Sequence of chain 1.B:
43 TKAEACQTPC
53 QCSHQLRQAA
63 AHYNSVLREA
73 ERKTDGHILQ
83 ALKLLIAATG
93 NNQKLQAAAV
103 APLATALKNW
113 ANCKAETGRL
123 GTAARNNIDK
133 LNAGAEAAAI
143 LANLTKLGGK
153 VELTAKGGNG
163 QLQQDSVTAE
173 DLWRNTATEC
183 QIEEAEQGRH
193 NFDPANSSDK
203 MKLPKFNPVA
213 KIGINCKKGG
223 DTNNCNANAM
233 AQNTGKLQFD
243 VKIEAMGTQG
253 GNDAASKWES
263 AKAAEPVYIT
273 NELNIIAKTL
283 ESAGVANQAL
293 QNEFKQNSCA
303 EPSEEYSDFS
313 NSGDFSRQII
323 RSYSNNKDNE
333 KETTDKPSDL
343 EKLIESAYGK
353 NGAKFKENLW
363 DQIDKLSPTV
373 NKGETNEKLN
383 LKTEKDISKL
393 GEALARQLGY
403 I

This small molecule binds to this protein.
Small molecule (SMILES): CC(=O)N[C@H]1[C@H](O[C@H]2[C@H](O)[C@@H](NC(C)=O)CO[C@@H]2CO)O[C@H](CO)[C@@H](O[C@@H]2O[C@H](CO[C@H]3O[C@H](CO)[C@@H](O)[C@H](O)[C@@H]3O)[C@@H](O)[C@H](O[C@H]3O[C@H](CO)[C@@H](O)[C@H](O)[C@@H]3O[C@H]3O[C@H](CO)[C@@H](O)[C@H](O)[C@@H]3O)[C@@H]2O)[C@@H]1O

Binding-site contacts:
Ligand atom C4 contacts residue GLN290 of chain 1.B at 3.8 Å.
Ligand atom O5 contacts residue ASN198 of chain 1.B at 2.4 Å (h-bond).
Ligand atom C5 contacts residue ASP201 of chain 1.B at 3.8 Å.
Ligand atom C6 contacts residue VAL287 of chain 1.B at 3.5 Å (hydrophobic).
Ligand atom O5 contacts residue ASP201 of chain 1.B at 3.6 Å.
Ligand atom C2 contacts residue VAL287 of chain 1.B at 3.7 Å (hydrophobic).
Ligand atom C1 contacts residue ASN198 of chain 1.B at 1.4 Å.
Ligand atom O4 contacts residue LYS280 of chain 1.B at 3.6 Å.
Ligand atom C6 contacts residue SER284 of chain 1.B at 3.6 Å.
Ligand atom O7 contacts residue GLN290 of chain 1.B at 3.5 Å.
Ligand atom C6 contacts residue GLN290 of chain 1.B at 3.5 Å.
Ligand atom O3 contacts residue MET203 of chain 1.B at 3.8 Å.
Ligand atom O5 contacts residue GLU283 of chain 1.B at 3.8 Å.
Ligand atom O6 contacts residue GLY286 of chain 1.B at 3.5 Å.
Ligand atom C7 contacts residue ASN198 of chain 1.B at 3.2 Å.
Ligand atom C5 contacts residue ASN198 of chain 1.B at 3.7 Å.
Ligand atom O7 contacts residue GLN293 of chain 1.B at 3.3 Å.
Ligand atom C6 contacts residue GLU283 of chain 1.B at 3.4 Å.
Ligand atom C8 contacts residue MET203 of chain 1.B at 3.8 Å (hydrophobic).
Ligand atom C6 contacts residue GLY286 of chain 1.B at 3.6 Å.
Ligand atom O5 contacts residue GLN290 of chain 1.B at 3.7 Å.
Ligand atom C5 contacts residue GLN290 of chain 1.B at 3.2 Å.
Ligand atom C2 contacts residue ASN198 of chain 1.B at 2.4 Å.
Ligand atom N2 contacts residue MET203 of chain 1.B at 2.8 Å (h-bond).
Ligand atom C3 contacts residue MET203 of chain 1.B at 3.4 Å (hydrophobic).
Ligand atom C2 contacts residue MET203 of chain 1.B at 3.6 Å (hydrophobic).
Ligand atom C5 contacts residue VAL287 of chain 1.B at 3.7 Å (hydrophobic).
Ligand atom O7 contacts residue ASN198 of chain 1.B at 3.3 Å (h-bond).
Ligand atom O6 contacts residue GLN290 of chain 1.B at 3.8 Å.
Ligand atom N2 contacts residue ASN198 of chain 1.B at 2.8 Å (h-bond).
Ligand atom O4 contacts residue GLU283 of chain 1.B at 3.5 Å (salt-bridge).
Ligand atom C8 contacts residue PHE194 of chain 1.B at 3.8 Å (hydrophobic).
Ligand atom O6 contacts residue SER284 of chain 1.B at 3.6 Å.
Ligand atom C6 contacts residue VAL287 of chain 1.B at 3.8 Å (hydrophobic).
Ligand atom C5 contacts residue GLU283 of chain 1.B at 3.4 Å.
Ligand atom O3 contacts residue LYS280 of chain 1.B at 3.5 Å (salt-bridge).
Ligand atom C7 contacts residue MET203 of chain 1.B at 3.8 Å (hydrophobic).
Ligand atom C6 contacts residue ASP201 of chain 1.B at 3.4 Å.
Ligand atom C8 contacts residue ASN289 of chain 1.B at 3.8 Å.
Ligand atom C3 contacts residue ASN198 of chain 1.B at 3.8 Å.